Sequence of chain 3.A:
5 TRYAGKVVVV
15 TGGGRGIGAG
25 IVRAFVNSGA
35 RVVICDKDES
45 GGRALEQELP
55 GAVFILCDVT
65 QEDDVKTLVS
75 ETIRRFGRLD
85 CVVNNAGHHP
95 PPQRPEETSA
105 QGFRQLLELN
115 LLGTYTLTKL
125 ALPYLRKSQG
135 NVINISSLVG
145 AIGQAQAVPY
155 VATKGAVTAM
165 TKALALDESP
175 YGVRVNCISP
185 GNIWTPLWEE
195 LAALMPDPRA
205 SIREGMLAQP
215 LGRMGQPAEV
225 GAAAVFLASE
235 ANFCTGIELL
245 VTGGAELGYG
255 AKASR

A protein and the small-molecule ligand that binds it are described below.
Small molecule (SMILES): O=C(c1ccc(F)c(O)c1)c1cccc(-c2ccc(O)c(O)c2)n1

Binding-site contacts:
Ligand atom C contacts residue ALA149 of chain 3.A at 3.8 Å (hydrophobic).
Ligand atom C17 contacts residue GLN148 of chain 3.A at 3.7 Å.
Ligand atom C13 contacts residue NAD1 of chain 3.B at 3.5 Å.
Ligand atom O2 contacts residue TYR154 of chain 3.A at 2.5 Å (h-bond).
Ligand atom O3 contacts residue GLN148 of chain 3.A at 3.6 Å.
Ligand atom O contacts residue ALA149 of chain 3.A at 3.1 Å (h-bond).
Ligand atom C11 contacts residue ASN186 of chain 3.A at 3.5 Å.
Ligand atom O3 contacts residue GLN150 of chain 3.A at 3.4 Å (h-bond).
Ligand atom O contacts residue GLN150 of chain 3.A at 3.8 Å.
Ligand atom C14 contacts residue TYR154 of chain 3.A at 3.4 Å (hydrophobic).
Ligand atom C15 contacts residue HIS93 of chain 3.A at 3.5 Å.
Ligand atom C15 contacts residue TYR154 of chain 3.A at 3.5 Å (hydrophobic).
Ligand atom O contacts residue PRO96 of chain 3.A at 3.8 Å.
Ligand atom F contacts residue VAL143 of chain 3.A at 3.5 Å.
Ligand atom C12 contacts residue TYR253 of chain 1.A at 3.6 Å (hydrophobic).
Ligand atom C10 contacts residue HIS93 of chain 3.A at 3.8 Å.
Ligand atom C13 contacts residue TYR253 of chain 1.A at 3.7 Å (hydrophobic).
Ligand atom C13 contacts residue SER141 of chain 3.A at 3.7 Å.
Ligand atom F contacts residue NAD1 of chain 3.B at 3.7 Å.
Ligand atom F contacts residue TYR253 of chain 1.A at 2.9 Å.
Ligand atom O3 contacts residue HIS93 of chain 3.A at 3.7 Å.
Ligand atom O1 contacts residue HIS93 of chain 3.A at 3.3 Å.
Ligand atom C contacts residue PRO96 of chain 3.A at 3.7 Å (hydrophobic).
Ligand atom F contacts residue SER141 of chain 3.A at 2.9 Å.
Ligand atom C14 contacts residue NAD1 of chain 3.B at 3.2 Å.
Ligand atom C6 contacts residue LEU195 of chain 3.A at 3.7 Å (hydrophobic).
Ligand atom F contacts residue PRO184 of chain 3.A at 3.8 Å.
Ligand atom C6 contacts residue TRP192 of chain 3.A at 3.3 Å (hydrophobic).
Ligand atom C9 contacts residue HIS93 of chain 3.A at 3.7 Å.
Ligand atom C17 contacts residue ALA149 of chain 3.A at 3.6 Å (hydrophobic).
Ligand atom O2 contacts residue NAD1 of chain 3.B at 2.9 Å.
Ligand atom O3 contacts residue ALA151 of chain 3.A at 3.7 Å.
Ligand atom C7 contacts residue TRP192 of chain 3.A at 3.5 Å (hydrophobic).
Ligand atom C14 contacts residue SER141 of chain 3.A at 3.5 Å.
Ligand atom C15 contacts residue NAD1 of chain 3.B at 3.7 Å.
Ligand atom O2 contacts residue SER141 of chain 3.A at 2.6 Å (h-bond).
Ligand atom C16 contacts residue GLN148 of chain 3.A at 3.3 Å.
Ligand atom C16 contacts residue HIS93 of chain 3.A at 3.8 Å.
Ligand atom C12 contacts residue ASN186 of chain 3.A at 3.4 Å.
Ligand atom O3 contacts residue ALA149 of chain 3.A at 2.7 Å (h-bond).

Sequence of chain 1.A:
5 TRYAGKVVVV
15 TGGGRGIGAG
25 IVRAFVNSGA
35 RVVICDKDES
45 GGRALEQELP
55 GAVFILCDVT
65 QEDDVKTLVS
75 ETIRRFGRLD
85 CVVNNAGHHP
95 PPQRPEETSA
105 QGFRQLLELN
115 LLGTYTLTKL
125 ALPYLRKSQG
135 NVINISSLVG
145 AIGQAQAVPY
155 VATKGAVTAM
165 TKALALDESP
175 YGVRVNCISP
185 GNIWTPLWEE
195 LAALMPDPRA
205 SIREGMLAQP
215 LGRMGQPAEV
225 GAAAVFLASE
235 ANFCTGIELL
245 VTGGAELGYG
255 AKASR